Sequence of chain 1.A:
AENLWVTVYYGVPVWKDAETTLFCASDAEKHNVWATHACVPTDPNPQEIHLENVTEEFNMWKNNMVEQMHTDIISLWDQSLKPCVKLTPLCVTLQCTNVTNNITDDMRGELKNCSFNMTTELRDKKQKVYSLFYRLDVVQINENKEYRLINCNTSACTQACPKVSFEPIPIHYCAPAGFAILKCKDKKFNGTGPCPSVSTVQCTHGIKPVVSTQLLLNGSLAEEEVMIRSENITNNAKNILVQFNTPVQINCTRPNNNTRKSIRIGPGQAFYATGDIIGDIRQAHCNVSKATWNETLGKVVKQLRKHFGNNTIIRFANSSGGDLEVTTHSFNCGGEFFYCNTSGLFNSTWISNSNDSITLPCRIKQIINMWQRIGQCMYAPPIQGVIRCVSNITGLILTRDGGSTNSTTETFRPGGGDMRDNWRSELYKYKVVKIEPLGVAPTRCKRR

This protein binds this small molecule.
Small molecule (SMILES): CC(=O)N[C@H]1[C@H](O[C@H]2[C@H](O)[C@@H](NC(C)=O)CO[C@@H]2CO)O[C@H](CO)[C@@H](O)[C@@H]1O

Binding-site contacts:
Ligand atom N2 contacts residue LYS133 of chain 1.A at 2.9 Å (salt-bridge).
Ligand atom O7 contacts residue PHE121 of chain 1.A at 3.9 Å.
Ligand atom C7 contacts residue LYS133 of chain 1.A at 3.9 Å.
Ligand atom C7 contacts residue ASN122 of chain 1.A at 3.3 Å.
Ligand atom C3 contacts residue ASN122 of chain 1.A at 3.8 Å.
Ligand atom O7 contacts residue THR98 of chain 1.A at 3.3 Å (h-bond).
Ligand atom C7 contacts residue THR98 of chain 1.A at 3.9 Å.
Ligand atom C7 contacts residue SER120 of chain 1.A at 4.3 Å.
Ligand atom O7 contacts residue GLN100 of chain 1.A at 3.9 Å.
Ligand atom C4 contacts residue ASN122 of chain 1.A at 4.2 Å.
Ligand atom C2 contacts residue LYS133 of chain 1.A at 3.6 Å.
Ligand atom C1 contacts residue ASN122 of chain 1.A at 1.4 Å.
Ligand atom C1 contacts residue LYS133 of chain 1.A at 3.7 Å.
Ligand atom O7 contacts residue LYS133 of chain 1.A at 4.0 Å.
Ligand atom C3 contacts residue LYS133 of chain 1.A at 3.8 Å.
Ligand atom O5 contacts residue ASN122 of chain 1.A at 2.3 Å (h-bond).
Ligand atom N2 contacts residue ASN122 of chain 1.A at 2.9 Å (h-bond).
Ligand atom O7 contacts residue SER120 of chain 1.A at 3.3 Å (h-bond).
Ligand atom O7 contacts residue LEU99 of chain 1.A at 4.5 Å.
Ligand atom C7 contacts residue PHE121 of chain 1.A at 4.5 Å (hydrophobic).
Ligand atom O7 contacts residue ASN122 of chain 1.A at 4.3 Å.
Ligand atom C8 contacts residue ASN122 of chain 1.A at 3.3 Å.
Ligand atom C8 contacts residue THR98 of chain 1.A at 3.7 Å.
Ligand atom C5 contacts residue ASN122 of chain 1.A at 3.6 Å.
Ligand atom C2 contacts residue ASN122 of chain 1.A at 2.4 Å.